Sequence of chain 1.A:
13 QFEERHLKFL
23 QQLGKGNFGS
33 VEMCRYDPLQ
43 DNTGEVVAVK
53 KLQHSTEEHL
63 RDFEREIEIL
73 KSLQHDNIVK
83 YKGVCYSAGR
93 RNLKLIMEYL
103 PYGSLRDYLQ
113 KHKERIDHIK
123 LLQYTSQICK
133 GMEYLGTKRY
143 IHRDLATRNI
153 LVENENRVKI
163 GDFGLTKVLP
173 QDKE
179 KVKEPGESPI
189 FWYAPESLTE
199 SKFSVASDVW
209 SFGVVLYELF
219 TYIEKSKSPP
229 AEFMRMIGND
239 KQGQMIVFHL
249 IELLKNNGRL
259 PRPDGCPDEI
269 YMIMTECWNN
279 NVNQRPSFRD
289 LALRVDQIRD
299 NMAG

Binding-site contacts:
Ligand atom N19 contacts residue VAL81 of chain 1.A at 3.9 Å.
Ligand atom N19 contacts residue GLU100 of chain 1.A at 2.9 Å (salt-bridge).
Ligand atom C7 contacts residue LEU153 of chain 1.A at 3.5 Å (hydrophobic).
Ligand atom C16 contacts residue LEU153 of chain 1.A at 3.7 Å (hydrophobic).
Ligand atom N6 contacts residue GLU100 of chain 1.A at 3.8 Å.
Ligand atom C18 contacts residue ALA50 of chain 1.A at 3.6 Å (hydrophobic).
Ligand atom C12 contacts residue VAL33 of chain 1.A at 3.7 Å (hydrophobic).
Ligand atom C17 contacts residue LEU153 of chain 1.A at 4.0 Å (hydrophobic).
Ligand atom C9 contacts residue LEU25 of chain 1.A at 3.9 Å (hydrophobic).
Ligand atom C15 contacts residue ARG150 of chain 1.A at 3.8 Å.
Ligand atom C17 contacts residue GLY163 of chain 1.A at 3.9 Å.
Ligand atom N6 contacts residue LEU153 of chain 1.A at 3.9 Å.
Ligand atom C13 contacts residue VAL33 of chain 1.A at 3.8 Å (hydrophobic).
Ligand atom N3 contacts residue GLY105 of chain 1.A at 3.6 Å.
Ligand atom C4 contacts residue LEU153 of chain 1.A at 3.8 Å (hydrophobic).
Ligand atom C18 contacts residue LEU153 of chain 1.A at 4.0 Å (hydrophobic).
Ligand atom N19 contacts residue ALA50 of chain 1.A at 3.3 Å.
Ligand atom C2 contacts residue LEU153 of chain 1.A at 4.0 Å (hydrophobic).
Ligand atom C5 contacts residue TYR101 of chain 1.A at 3.7 Å (hydrophobic).
Ligand atom C12 contacts residue LEU25 of chain 1.A at 3.9 Å (hydrophobic).
Ligand atom C8 contacts residue LEU153 of chain 1.A at 3.7 Å (hydrophobic).
Ligand atom C17 contacts residue VAL33 of chain 1.A at 4.1 Å (hydrophobic).
Ligand atom C13 contacts residue GLY26 of chain 1.A at 3.5 Å.
Ligand atom N10 contacts residue LEU153 of chain 1.A at 3.8 Å.
Ligand atom C7 contacts residue GLU100 of chain 1.A at 3.7 Å.
Ligand atom N3 contacts residue LEU25 of chain 1.A at 4.0 Å.
Ligand atom C5 contacts residue LEU25 of chain 1.A at 4.0 Å (hydrophobic).
Ligand atom N19 contacts residue LEU153 of chain 1.A at 3.6 Å.
Ligand atom C18 contacts residue GLY163 of chain 1.A at 4.0 Å.
Ligand atom C7 contacts residue ALA50 of chain 1.A at 3.8 Å (hydrophobic).
Ligand atom N6 contacts residue TYR101 of chain 1.A at 3.7 Å.
Ligand atom C1 contacts residue LEU25 of chain 1.A at 3.8 Å (hydrophobic).
Ligand atom C12 contacts residue GLY26 of chain 1.A at 4.0 Å.
Ligand atom C9 contacts residue LEU153 of chain 1.A at 3.6 Å (hydrophobic).
Ligand atom C4 contacts residue LEU25 of chain 1.A at 3.8 Å (hydrophobic).
Ligand atom N6 contacts residue LEU102 of chain 1.A at 3.0 Å (h-bond).
Ligand atom C18 contacts residue GLU100 of chain 1.A at 4.0 Å.
Ligand atom C5 contacts residue LEU102 of chain 1.A at 3.3 Å (hydrophobic).
Ligand atom C18 contacts residue MET99 of chain 1.A at 3.5 Å (hydrophobic).
Ligand atom N3 contacts residue LEU153 of chain 1.A at 4.0 Å.

The protein below binds the small molecule below.
Small molecule (SMILES): Cc1nc2cnc3[nH]ccc3c2n1C1CCNCC1